Sequence of chain 5.A:
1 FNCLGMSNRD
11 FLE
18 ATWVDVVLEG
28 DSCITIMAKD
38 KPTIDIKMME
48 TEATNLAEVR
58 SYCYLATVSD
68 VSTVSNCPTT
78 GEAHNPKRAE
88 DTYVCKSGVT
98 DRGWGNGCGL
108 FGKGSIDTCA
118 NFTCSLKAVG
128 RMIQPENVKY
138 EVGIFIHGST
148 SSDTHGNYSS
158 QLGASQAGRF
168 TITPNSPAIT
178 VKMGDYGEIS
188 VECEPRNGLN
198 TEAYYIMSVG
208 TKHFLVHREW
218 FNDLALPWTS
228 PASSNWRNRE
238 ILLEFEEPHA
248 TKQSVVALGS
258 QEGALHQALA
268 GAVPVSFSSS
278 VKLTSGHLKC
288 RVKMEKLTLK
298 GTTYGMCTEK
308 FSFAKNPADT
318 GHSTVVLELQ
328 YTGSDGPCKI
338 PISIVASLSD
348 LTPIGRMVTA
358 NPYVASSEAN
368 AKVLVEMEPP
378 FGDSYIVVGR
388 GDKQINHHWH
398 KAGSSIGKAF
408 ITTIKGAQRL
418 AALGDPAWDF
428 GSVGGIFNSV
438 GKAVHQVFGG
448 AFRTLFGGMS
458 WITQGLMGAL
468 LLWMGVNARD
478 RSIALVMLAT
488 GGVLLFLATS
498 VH

Binding-site contacts:
Ligand atom O5 contacts residue ASN118 of chain 33.E at 2.3 Å (h-bond).
Ligand atom C7 contacts residue ASP67 of chain 33.E at 3.9 Å.
Ligand atom C8 contacts residue TYR90 of chain 33.E at 3.8 Å (hydrophobic).
Ligand atom C6 contacts residue THR89 of chain 33.E at 4.2 Å.
Ligand atom C8 contacts residue ASN118 of chain 33.E at 4.4 Å.
Ligand atom C5 contacts residue THR120 of chain 33.E at 4.0 Å.
Ligand atom N2 contacts residue TYR90 of chain 33.E at 4.4 Å.
Ligand atom O7 contacts residue ASN118 of chain 33.E at 3.0 Å (h-bond).
Ligand atom O5 contacts residue THR89 of chain 33.E at 4.3 Å.
Ligand atom O5 contacts residue SER66 of chain 33.E at 4.4 Å.
Ligand atom C5 contacts residue ASN118 of chain 33.E at 3.6 Å.
Ligand atom O7 contacts residue SER66 of chain 33.E at 3.5 Å.
Ligand atom C8 contacts residue ASP67 of chain 33.E at 4.0 Å.
Ligand atom C6 contacts residue THR120 of chain 33.E at 3.4 Å.
Ligand atom O6 contacts residue THR120 of chain 33.E at 2.5 Å (h-bond).
Ligand atom C5 contacts residue PHE119 of chain 33.E at 4.4 Å (hydrophobic).
Ligand atom O5 contacts residue THR120 of chain 33.E at 3.4 Å (h-bond).
Ligand atom C7 contacts residue TYR90 of chain 33.E at 4.1 Å (hydrophobic).
Ligand atom O4 contacts residue THR300 of chain 5.A at 4.5 Å.
Ligand atom C3 contacts residue ASN118 of chain 33.E at 3.8 Å.
Ligand atom C2 contacts residue ASN118 of chain 33.E at 2.5 Å.
Ligand atom C1 contacts residue SER66 of chain 33.E at 4.5 Å.
Ligand atom N2 contacts residue ASN118 of chain 33.E at 2.9 Å (h-bond).
Ligand atom C6 contacts residue PHE119 of chain 33.E at 3.8 Å (hydrophobic).
Ligand atom C7 contacts residue ASN118 of chain 33.E at 3.1 Å.
Ligand atom O7 contacts residue ASP67 of chain 33.E at 3.5 Å (salt-bridge).
Ligand atom C1 contacts residue ASN118 of chain 33.E at 1.4 Å.
Ligand atom O6 contacts residue PHE119 of chain 33.E at 4.0 Å.
Ligand atom C1 contacts residue THR89 of chain 33.E at 4.4 Å.
Ligand atom C5 contacts residue THR89 of chain 33.E at 4.2 Å.
Ligand atom C4 contacts residue ASN118 of chain 33.E at 4.2 Å.
Ligand atom O5 contacts residue PHE119 of chain 33.E at 3.8 Å.

This protein binds this small molecule.
Small molecule (SMILES): CC(=O)N[C@@H]1[C@@H](O)[C@H](O)[C@@H](CO)O[C@H]1O

Sequence of chain 33.E:
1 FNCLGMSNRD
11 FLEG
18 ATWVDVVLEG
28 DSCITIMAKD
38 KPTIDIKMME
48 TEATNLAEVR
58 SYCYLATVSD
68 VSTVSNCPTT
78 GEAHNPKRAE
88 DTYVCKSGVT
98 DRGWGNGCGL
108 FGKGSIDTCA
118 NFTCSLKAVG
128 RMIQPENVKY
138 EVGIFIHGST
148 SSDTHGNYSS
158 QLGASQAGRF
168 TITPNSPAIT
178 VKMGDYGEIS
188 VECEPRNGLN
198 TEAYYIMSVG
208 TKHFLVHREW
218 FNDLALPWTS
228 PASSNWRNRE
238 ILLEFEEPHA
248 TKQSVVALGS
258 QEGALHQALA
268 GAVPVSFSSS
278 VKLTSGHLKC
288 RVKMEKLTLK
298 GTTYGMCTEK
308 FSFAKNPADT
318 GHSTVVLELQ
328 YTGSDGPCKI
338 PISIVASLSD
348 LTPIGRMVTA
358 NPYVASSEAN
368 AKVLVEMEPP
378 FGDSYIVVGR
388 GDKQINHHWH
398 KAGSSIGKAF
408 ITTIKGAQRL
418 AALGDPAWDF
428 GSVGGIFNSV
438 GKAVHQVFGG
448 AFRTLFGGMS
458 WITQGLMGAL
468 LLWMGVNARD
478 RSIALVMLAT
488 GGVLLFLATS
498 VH